A protein and the small-molecule ligand that binds it are described below.
Small molecule (SMILES): COC(=O)c1ccccc1S(=O)(=O)NC(=O)Nc1nc(C)cc(C)n1

Binding-site contacts:
Ligand atom C7' contacts residue ARG375 of chain 1.A at 3.4 Å.
Ligand atom C13 contacts residue ALA112 of chain 4.A at 3.6 Å (hydrophobic).
Ligand atom C13 contacts residue GLN197 of chain 4.A at 3.8 Å.
Ligand atom C2 contacts residue PRO187 of chain 4.A at 3.7 Å (hydrophobic).
Ligand atom N3' contacts residue GLY111 of chain 4.A at 3.4 Å.
Ligand atom N3' contacts residue TRP581 of chain 1.A at 3.5 Å.
Ligand atom C9 contacts residue TRP581 of chain 1.A at 3.3 Å (hydrophobic).
Ligand atom N1' contacts residue ARG375 of chain 1.A at 3.2 Å (salt-bridge).
Ligand atom O11 contacts residue PRO187 of chain 4.A at 3.7 Å.
Ligand atom O7A contacts residue PRO187 of chain 4.A at 3.1 Å.
Ligand atom C6 contacts residue ARG375 of chain 1.A at 3.7 Å.
Ligand atom C1 contacts residue PRO187 of chain 4.A at 3.8 Å (hydrophobic).
Ligand atom N8 contacts residue LYS246 of chain 4.A at 3.0 Å (salt-bridge).
Ligand atom O9 contacts residue ARG375 of chain 1.A at 3.0 Å (salt-bridge).
Ligand atom C2' contacts residue TRP581 of chain 1.A at 3.3 Å (hydrophobic).
Ligand atom C6' contacts residue TRP581 of chain 1.A at 3.6 Å (hydrophobic).
Ligand atom C4' contacts residue TRP581 of chain 1.A at 3.5 Å (hydrophobic).
Ligand atom O9 contacts residue TRP581 of chain 1.A at 3.3 Å.
Ligand atom C5 contacts residue ASP374 of chain 1.A at 3.4 Å.
Ligand atom C8' contacts residue TRP581 of chain 1.A at 3.6 Å (hydrophobic).
Ligand atom C5' contacts residue MET577 of chain 1.A at 3.6 Å (hydrophobic).
Ligand atom C2 contacts residue ARG375 of chain 1.A at 3.5 Å.
Ligand atom O7B contacts residue ALA652 of chain 1.A at 3.3 Å.
Ligand atom O7A contacts residue LYS246 of chain 4.A at 3.2 Å.
Ligand atom C5' contacts residue TRP581 of chain 1.A at 3.4 Å (hydrophobic).
Ligand atom C8' contacts residue VAL578 of chain 1.A at 3.8 Å (hydrophobic).
Ligand atom C5 contacts residue ARG375 of chain 1.A at 3.6 Å.
Ligand atom C1 contacts residue ARG375 of chain 1.A at 3.6 Å.
Ligand atom C6 contacts residue VAL186 of chain 4.A at 3.7 Å (hydrophobic).
Ligand atom N1' contacts residue TRP581 of chain 1.A at 3.3 Å.
Ligand atom N10 contacts residue TRP581 of chain 1.A at 3.3 Å.
Ligand atom C7' contacts residue PHE196 of chain 4.A at 3.8 Å (hydrophobic).
Ligand atom C4 contacts residue ARG375 of chain 1.A at 3.5 Å.
Ligand atom C8' contacts residue MET577 of chain 1.A at 3.5 Å (hydrophobic).
Ligand atom C6' contacts residue ARG375 of chain 1.A at 3.8 Å.
Ligand atom O12 contacts residue PHE196 of chain 4.A at 3.5 Å.
Ligand atom C6 contacts residue PHE196 of chain 4.A at 3.5 Å (hydrophobic).
Ligand atom C3 contacts residue ARG375 of chain 1.A at 3.5 Å.
Ligand atom C5 contacts residue ALA195 of chain 4.A at 3.8 Å (hydrophobic).
Ligand atom S7 contacts residue LYS246 of chain 4.A at 3.6 Å.

Sequence of chain 1.A:
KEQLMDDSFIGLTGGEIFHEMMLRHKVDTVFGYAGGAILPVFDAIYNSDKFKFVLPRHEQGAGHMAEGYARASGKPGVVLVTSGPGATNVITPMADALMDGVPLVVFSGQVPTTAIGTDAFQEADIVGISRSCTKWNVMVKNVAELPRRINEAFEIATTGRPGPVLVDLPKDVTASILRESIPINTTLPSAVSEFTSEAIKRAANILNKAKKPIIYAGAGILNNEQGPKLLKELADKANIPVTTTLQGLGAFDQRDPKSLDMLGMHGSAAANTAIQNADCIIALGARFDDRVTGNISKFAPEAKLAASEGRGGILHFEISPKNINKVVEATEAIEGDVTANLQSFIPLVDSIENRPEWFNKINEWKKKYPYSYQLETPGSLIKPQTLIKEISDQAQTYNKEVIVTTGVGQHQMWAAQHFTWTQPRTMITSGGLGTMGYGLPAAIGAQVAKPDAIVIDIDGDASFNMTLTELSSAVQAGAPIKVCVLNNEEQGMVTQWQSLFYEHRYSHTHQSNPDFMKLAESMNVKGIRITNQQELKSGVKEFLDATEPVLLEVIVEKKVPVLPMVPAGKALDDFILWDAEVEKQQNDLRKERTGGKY

Sequence of chain 4.A:
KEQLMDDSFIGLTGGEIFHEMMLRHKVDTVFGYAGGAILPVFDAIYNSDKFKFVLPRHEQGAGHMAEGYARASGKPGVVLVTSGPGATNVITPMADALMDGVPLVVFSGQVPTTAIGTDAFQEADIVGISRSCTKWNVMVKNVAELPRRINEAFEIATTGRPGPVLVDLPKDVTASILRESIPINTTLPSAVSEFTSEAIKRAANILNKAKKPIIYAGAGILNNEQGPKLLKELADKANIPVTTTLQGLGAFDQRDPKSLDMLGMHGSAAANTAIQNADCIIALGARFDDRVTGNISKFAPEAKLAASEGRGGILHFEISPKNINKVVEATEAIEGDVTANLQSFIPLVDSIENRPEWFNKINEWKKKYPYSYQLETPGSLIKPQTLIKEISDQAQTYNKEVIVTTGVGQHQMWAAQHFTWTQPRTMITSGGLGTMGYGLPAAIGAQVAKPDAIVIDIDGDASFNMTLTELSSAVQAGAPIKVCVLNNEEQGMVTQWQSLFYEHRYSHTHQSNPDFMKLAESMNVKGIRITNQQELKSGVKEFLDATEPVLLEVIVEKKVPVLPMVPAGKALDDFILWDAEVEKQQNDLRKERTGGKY